Sequence of chain 1.A:
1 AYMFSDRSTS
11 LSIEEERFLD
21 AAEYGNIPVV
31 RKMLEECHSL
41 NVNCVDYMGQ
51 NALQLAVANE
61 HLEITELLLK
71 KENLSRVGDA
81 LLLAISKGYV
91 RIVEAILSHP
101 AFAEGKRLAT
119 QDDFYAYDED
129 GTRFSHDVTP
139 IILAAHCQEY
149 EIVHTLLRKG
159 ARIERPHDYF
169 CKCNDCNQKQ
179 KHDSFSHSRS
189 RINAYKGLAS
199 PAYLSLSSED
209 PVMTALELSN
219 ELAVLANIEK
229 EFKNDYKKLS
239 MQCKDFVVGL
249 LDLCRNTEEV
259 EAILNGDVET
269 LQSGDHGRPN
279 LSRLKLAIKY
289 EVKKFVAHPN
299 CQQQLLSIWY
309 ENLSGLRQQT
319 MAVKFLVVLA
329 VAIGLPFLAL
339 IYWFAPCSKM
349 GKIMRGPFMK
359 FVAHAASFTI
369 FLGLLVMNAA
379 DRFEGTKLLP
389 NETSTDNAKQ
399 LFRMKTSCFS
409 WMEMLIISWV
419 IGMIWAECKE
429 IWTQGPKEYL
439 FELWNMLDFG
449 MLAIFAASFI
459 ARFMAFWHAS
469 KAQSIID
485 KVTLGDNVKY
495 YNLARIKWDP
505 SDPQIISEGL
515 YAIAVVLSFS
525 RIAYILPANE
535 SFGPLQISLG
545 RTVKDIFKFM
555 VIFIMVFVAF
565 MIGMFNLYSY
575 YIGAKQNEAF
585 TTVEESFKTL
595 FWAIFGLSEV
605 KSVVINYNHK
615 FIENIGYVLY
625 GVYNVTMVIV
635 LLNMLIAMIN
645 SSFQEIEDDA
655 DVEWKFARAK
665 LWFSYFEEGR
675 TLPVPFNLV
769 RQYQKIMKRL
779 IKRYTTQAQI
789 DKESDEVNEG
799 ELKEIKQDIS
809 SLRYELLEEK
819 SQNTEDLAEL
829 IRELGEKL

Sequence of chain 1.B:
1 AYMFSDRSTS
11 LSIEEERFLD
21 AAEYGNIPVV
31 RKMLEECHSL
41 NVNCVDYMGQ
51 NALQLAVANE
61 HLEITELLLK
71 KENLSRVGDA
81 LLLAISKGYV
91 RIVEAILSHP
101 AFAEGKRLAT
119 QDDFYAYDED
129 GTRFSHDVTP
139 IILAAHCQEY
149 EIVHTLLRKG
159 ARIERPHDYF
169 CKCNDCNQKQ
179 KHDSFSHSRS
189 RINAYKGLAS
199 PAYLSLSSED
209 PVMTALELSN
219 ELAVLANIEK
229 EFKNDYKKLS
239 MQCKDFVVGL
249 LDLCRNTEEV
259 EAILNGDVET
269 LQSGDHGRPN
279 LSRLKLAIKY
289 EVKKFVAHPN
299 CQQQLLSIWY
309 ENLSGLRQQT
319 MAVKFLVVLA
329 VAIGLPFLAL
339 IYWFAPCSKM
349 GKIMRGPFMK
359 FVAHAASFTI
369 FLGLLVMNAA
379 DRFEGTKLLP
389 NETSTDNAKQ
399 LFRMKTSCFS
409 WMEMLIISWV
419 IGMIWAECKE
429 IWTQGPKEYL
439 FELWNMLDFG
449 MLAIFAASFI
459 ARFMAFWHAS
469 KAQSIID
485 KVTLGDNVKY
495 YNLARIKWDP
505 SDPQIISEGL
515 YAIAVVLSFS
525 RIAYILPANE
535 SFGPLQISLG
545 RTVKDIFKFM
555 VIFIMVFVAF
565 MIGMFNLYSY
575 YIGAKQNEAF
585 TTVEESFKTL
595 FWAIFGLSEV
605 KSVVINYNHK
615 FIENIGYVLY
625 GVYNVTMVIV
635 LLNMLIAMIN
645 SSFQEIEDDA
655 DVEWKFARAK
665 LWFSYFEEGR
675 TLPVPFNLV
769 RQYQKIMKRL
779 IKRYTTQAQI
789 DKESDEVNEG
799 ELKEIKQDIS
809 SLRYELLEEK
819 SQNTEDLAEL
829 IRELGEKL

Binding-site contacts:
Ligand atom C14 contacts residue TRP596 of chain 1.B at 3.9 Å (hydrophobic).
Ligand atom C18 contacts residue SBM1 of chain 1.I at 3.7 Å.
Ligand atom CL01 contacts residue PHE591 of chain 1.B at 3.6 Å.
Ligand atom C03 contacts residue GLU588 of chain 1.B at 4.1 Å.
Ligand atom CL01 contacts residue VAL587 of chain 1.B at 3.9 Å.
Ligand atom O23 contacts residue TRP596 of chain 1.B at 3.3 Å (h-bond).
Ligand atom C26 contacts residue GLU588 of chain 1.B at 4.0 Å.
Ligand atom C07 contacts residue GLU588 of chain 1.B at 4.0 Å.
Ligand atom C17 contacts residue PHE595 of chain 1.B at 4.0 Å (hydrophobic).
Ligand atom C20 contacts residue PHE591 of chain 1.B at 4.1 Å (hydrophobic).
Ligand atom N06 contacts residue GLU588 of chain 1.B at 3.6 Å.
Ligand atom C07 contacts residue ASN618 of chain 1.A at 3.8 Å.
Ligand atom C16 contacts residue PHE595 of chain 1.B at 3.9 Å (hydrophobic).
Ligand atom O23 contacts residue TYR621 of chain 1.A at 3.7 Å.
Ligand atom C27 contacts residue PHE591 of chain 1.B at 3.7 Å (hydrophobic).
Ligand atom C05 contacts residue GLU588 of chain 1.B at 3.6 Å.
Ligand atom O15 contacts residue PHE595 of chain 1.B at 3.6 Å.
Ligand atom C10 contacts residue TYR621 of chain 1.A at 4.2 Å (hydrophobic).
Ligand atom C17 contacts residue VAL626 of chain 1.A at 4.1 Å (hydrophobic).
Ligand atom C25 contacts residue PHE591 of chain 1.B at 4.1 Å (hydrophobic).
Ligand atom C14 contacts residue PHE595 of chain 1.B at 3.6 Å (hydrophobic).
Ligand atom C12 contacts residue TYR621 of chain 1.A at 3.7 Å (hydrophobic).
Ligand atom O15 contacts residue GLY625 of chain 1.A at 3.4 Å.
Ligand atom C12 contacts residue PHE591 of chain 1.B at 4.1 Å (hydrophobic).
Ligand atom C14 contacts residue TYR621 of chain 1.A at 3.3 Å (hydrophobic).
Ligand atom O22 contacts residue PHE591 of chain 1.B at 3.3 Å.
Ligand atom C02 contacts residue GLU588 of chain 1.B at 4.2 Å.
Ligand atom O15 contacts residue TYR621 of chain 1.A at 3.3 Å (h-bond).
Ligand atom C04 contacts residue GLU588 of chain 1.B at 3.9 Å.
Ligand atom C13 contacts residue TYR621 of chain 1.A at 3.9 Å (hydrophobic).
Ligand atom C19 contacts residue SBM1 of chain 1.I at 3.9 Å.
Ligand atom O15 contacts residue VAL622 of chain 1.A at 3.9 Å.
Ligand atom C25 contacts residue LYS592 of chain 1.B at 4.1 Å.
Ligand atom C16 contacts residue VAL622 of chain 1.A at 4.1 Å (hydrophobic).
Ligand atom N11 contacts residue TYR621 of chain 1.A at 3.7 Å.
Ligand atom C24 contacts residue LYS592 of chain 1.B at 4.1 Å.
Ligand atom C24 contacts residue TYR621 of chain 1.A at 4.0 Å (hydrophobic).
Ligand atom C25 contacts residue GLU588 of chain 1.B at 3.9 Å.
Ligand atom C17 contacts residue VAL622 of chain 1.A at 4.0 Å (hydrophobic).
Ligand atom C21 contacts residue PHE591 of chain 1.B at 4.1 Å (hydrophobic).

This protein binds this small molecule.
Small molecule (SMILES): O=C([C@H]1COc2ccccc2O1)N1CCC2(C=Nc3ccc(Cl)cc32)CC1